Binding-site contacts:
Ligand atom O6 contacts residue SER153 of chain 1.A at 3.4 Å.
Ligand atom O1B contacts residue GLY22 of chain 1.A at 3.1 Å (h-bond).
Ligand atom O6 contacts residue ASN123 of chain 1.A at 3.5 Å (h-bond).
Ligand atom N1 contacts residue ASP126 of chain 1.A at 2.9 Å (salt-bridge).
Ligand atom O3A contacts residue GLY22 of chain 1.A at 3.1 Å (h-bond).
Ligand atom O1G contacts residue SER41 of chain 1.A at 2.7 Å (h-bond).
Ligand atom O1B contacts residue GLY20 of chain 1.A at 3.5 Å (h-bond).
Ligand atom O3' contacts residue SER37 of chain 1.A at 2.9 Å (h-bond).
Ligand atom O1B contacts residue VAL21 of chain 1.A at 3.4 Å (h-bond).
Ligand atom O6 contacts residue LYS155 of chain 1.A at 3.4 Å (salt-bridge).
Ligand atom N2 contacts residue VAL127 of chain 1.A at 3.4 Å.
Ligand atom O2B contacts residue THR24 of chain 1.A at 3.0 Å (h-bond).
Ligand atom O1A contacts residue GLY22 of chain 1.A at 3.4 Å.
Ligand atom O3' contacts residue PHE39 of chain 1.A at 3.5 Å (h-bond).
Ligand atom N2 contacts residue ASP126 of chain 1.A at 2.9 Å (salt-bridge).
Ligand atom O2' contacts residue PHE35 of chain 1.A at 3.3 Å.
Ligand atom O2' contacts residue SER37 of chain 1.A at 3.0 Å (h-bond).
Ligand atom O6 contacts residue LYS124 of chain 1.A at 3.5 Å.
Ligand atom O2G contacts residue GLY68 of chain 1.A at 2.8 Å (h-bond).
Ligand atom PB contacts residue LYS23 of chain 1.A at 3.5 Å.
Ligand atom O1A contacts residue CYS25 of chain 1.A at 2.9 Å (h-bond).
Ligand atom O6 contacts residue ALA154 of chain 1.A at 2.9 Å (h-bond).
Ligand atom PB contacts residue MG1 of chain 1.F at 3.2 Å.
Ligand atom O3G contacts residue THR42 of chain 1.A at 2.9 Å (h-bond).
Ligand atom O2' contacts residue ASN36 of chain 1.A at 2.9 Å (h-bond).
Ligand atom O4' contacts residue LYS124 of chain 1.A at 3.1 Å (salt-bridge).
Ligand atom N7 contacts residue ASN123 of chain 1.A at 3.1 Å (h-bond).
Ligand atom O2B contacts residue LYS23 of chain 1.A at 3.4 Å (salt-bridge).
Ligand atom O6 contacts residue ASP126 of chain 1.A at 3.4 Å (salt-bridge).
Ligand atom O2G contacts residue LYS23 of chain 1.A at 2.9 Å (salt-bridge).
Ligand atom N3B contacts residue MG1 of chain 1.F at 3.3 Å.
Ligand atom O1A contacts residue THR24 of chain 1.A at 3.3 Å (h-bond).
Ligand atom PG contacts residue MG1 of chain 1.F at 3.2 Å.
Ligand atom O2B contacts residue MG1 of chain 1.F at 2.1 Å.
Ligand atom O1G contacts residue SER19 of chain 1.A at 2.6 Å (h-bond).
Ligand atom N3B contacts residue GLY20 of chain 1.A at 3.1 Å (h-bond).
Ligand atom O3G contacts residue MG1 of chain 1.F at 2.1 Å.
Ligand atom O2G contacts residue SER19 of chain 1.A at 3.5 Å.
Ligand atom O1B contacts residue LYS23 of chain 1.A at 2.8 Å (salt-bridge).
Ligand atom O2A contacts residue PHE39 of chain 1.A at 3.5 Å.

This small molecule binds to this protein.
Small molecule (SMILES): Nc1nc2c(ncn2[C@@H]2O[C@H](CO[P](=O)(O)O[P](=O)(O)NP(=O)(O)O)[C@@H](O)[C@H]2O)c(=O)[nH]1

Sequence of chain 1.A:
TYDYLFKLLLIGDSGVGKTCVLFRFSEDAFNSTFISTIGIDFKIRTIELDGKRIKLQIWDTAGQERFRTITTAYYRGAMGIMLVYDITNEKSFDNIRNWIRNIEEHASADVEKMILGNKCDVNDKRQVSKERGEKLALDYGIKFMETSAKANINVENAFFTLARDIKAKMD